This protein binds this small molecule.
Small molecule (SMILES): CC(=O)N[C@@H]1[C@@H](O)[C@H](O)[C@@H](CO)O[C@H]1O

Binding-site contacts:
Ligand atom C2 contacts residue ASN20 of chain 1.G at 2.5 Å.
Ligand atom C5 contacts residue ASN20 of chain 1.G at 3.6 Å.
Ligand atom C7 contacts residue ASN20 of chain 1.G at 3.9 Å.
Ligand atom O3 contacts residue SER50 of chain 1.G at 4.1 Å.
Ligand atom C1 contacts residue ASN20 of chain 1.G at 1.4 Å.
Ligand atom O7 contacts residue SER50 of chain 1.G at 4.2 Å.
Ligand atom O7 contacts residue ASN20 of chain 1.G at 4.5 Å.
Ligand atom O5 contacts residue ASN20 of chain 1.G at 2.3 Å (h-bond).
Ligand atom C8 contacts residue SER50 of chain 1.G at 3.8 Å.
Ligand atom O7 contacts residue GLY16 of chain 1.G at 4.4 Å.
Ligand atom N2 contacts residue ASN20 of chain 1.G at 3.0 Å (h-bond).
Ligand atom C8 contacts residue PHE51 of chain 1.G at 4.1 Å (hydrophobic).
Ligand atom C8 contacts residue ASN20 of chain 1.G at 4.1 Å.
Ligand atom C8 contacts residue TRP113 of chain 1.G at 4.0 Å (hydrophobic).
Ligand atom C3 contacts residue ASN20 of chain 1.G at 3.8 Å.
Ligand atom C4 contacts residue ASN20 of chain 1.G at 4.2 Å.
Ligand atom C8 contacts residue PHE19 of chain 1.G at 4.1 Å (hydrophobic).
Ligand atom C7 contacts residue SER50 of chain 1.G at 4.0 Å.

Sequence of chain 1.G:
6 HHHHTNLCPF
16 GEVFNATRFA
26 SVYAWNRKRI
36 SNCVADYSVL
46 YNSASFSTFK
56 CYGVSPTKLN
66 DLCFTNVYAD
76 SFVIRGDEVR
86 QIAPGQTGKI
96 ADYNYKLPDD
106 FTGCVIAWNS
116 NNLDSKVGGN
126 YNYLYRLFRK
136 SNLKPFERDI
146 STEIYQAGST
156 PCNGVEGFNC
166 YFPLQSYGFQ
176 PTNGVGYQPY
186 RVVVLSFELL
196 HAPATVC